Sequence of chain 1.B:
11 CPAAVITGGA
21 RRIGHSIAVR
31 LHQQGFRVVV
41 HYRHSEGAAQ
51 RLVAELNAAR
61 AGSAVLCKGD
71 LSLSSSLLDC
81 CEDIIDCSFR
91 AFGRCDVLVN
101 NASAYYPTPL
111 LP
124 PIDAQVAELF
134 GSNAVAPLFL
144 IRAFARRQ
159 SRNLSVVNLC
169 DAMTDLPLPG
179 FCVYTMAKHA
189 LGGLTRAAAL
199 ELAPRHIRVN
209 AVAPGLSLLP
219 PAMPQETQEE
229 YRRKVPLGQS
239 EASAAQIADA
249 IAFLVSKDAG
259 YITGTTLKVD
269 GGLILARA

Binding-site contacts:
Ligand atom N1 contacts residue TYR182 of chain 1.B at 3.4 Å (h-bond).
Ligand atom O contacts residue TYR229 of chain 1.B at 3.4 Å (h-bond).
Ligand atom O4 contacts residue ARG22 of chain 1.B at 3.3 Å (salt-bridge).
Ligand atom C2 contacts residue SER103 of chain 1.B at 3.6 Å.
Ligand atom N5 contacts residue NAP1 of chain 1.G at 3.5 Å.
Ligand atom N8 contacts residue TYR105 of chain 1.B at 3.6 Å.
Ligand atom NA2 contacts residue SER103 of chain 1.B at 2.7 Å (h-bond).
Ligand atom N1 contacts residue NAP1 of chain 1.G at 3.0 Å (h-bond).
Ligand atom C12 contacts residue TYR229 of chain 1.B at 3.7 Å (hydrophobic).
Ligand atom N8 contacts residue ASP169 of chain 1.B at 3.6 Å (salt-bridge).
Ligand atom O contacts residue MET221 of chain 1.B at 3.6 Å.
Ligand atom O1 contacts residue PRO107 of chain 1.B at 3.2 Å.
Ligand atom C13 contacts residue TYR229 of chain 1.B at 3.7 Å (hydrophobic).
Ligand atom C11 contacts residue MET221 of chain 1.B at 3.5 Å (hydrophobic).
Ligand atom N3 contacts residue NAP1 of chain 1.G at 3.0 Å (h-bond).
Ligand atom C15 contacts residue TYR105 of chain 1.B at 2.7 Å (hydrophobic).
Ligand atom C2 contacts residue NAP1 of chain 1.G at 3.5 Å.
Ligand atom N1 contacts residue TYR105 of chain 1.B at 3.4 Å.
Ligand atom C4A contacts residue TYR105 of chain 1.B at 3.6 Å (hydrophobic).
Ligand atom C8A contacts residue TYR182 of chain 1.B at 3.6 Å (hydrophobic).
Ligand atom C8A contacts residue TYR105 of chain 1.B at 3.5 Å (hydrophobic).
Ligand atom O4 contacts residue NAP1 of chain 1.G at 3.4 Å (h-bond).
Ligand atom C12 contacts residue PRO218 of chain 1.B at 3.6 Å (hydrophobic).
Ligand atom C12 contacts residue MET221 of chain 1.B at 2.8 Å (hydrophobic).
Ligand atom N8 contacts residue TYR182 of chain 1.B at 2.7 Å (h-bond).
Ligand atom C16 contacts residue TYR105 of chain 1.B at 3.1 Å (hydrophobic).
Ligand atom C2 contacts residue TYR105 of chain 1.B at 3.2 Å (hydrophobic).
Ligand atom C7 contacts residue TYR105 of chain 1.B at 3.8 Å (hydrophobic).
Ligand atom NA2 contacts residue NAP1 of chain 1.G at 3.2 Å (h-bond).
Ligand atom C7 contacts residue ASP169 of chain 1.B at 3.5 Å.
Ligand atom C13 contacts residue PRO218 of chain 1.B at 3.6 Å (hydrophobic).
Ligand atom NA2 contacts residue TYR105 of chain 1.B at 3.3 Å.
Ligand atom C contacts residue MET221 of chain 1.B at 3.7 Å (hydrophobic).
Ligand atom C7 contacts residue NAP1 of chain 1.G at 3.7 Å.
Ligand atom C6 contacts residue NAP1 of chain 1.G at 3.7 Å.
Ligand atom C7 contacts residue TYR182 of chain 1.B at 3.7 Å (hydrophobic).
Ligand atom CT contacts residue PHE179 of chain 1.B at 3.8 Å (hydrophobic).
Ligand atom O1 contacts residue PHE179 of chain 1.B at 3.2 Å.
Ligand atom C4 contacts residue NAP1 of chain 1.G at 3.6 Å.
Ligand atom C4 contacts residue TYR105 of chain 1.B at 3.7 Å (hydrophobic).

The protein below binds the small molecule below.
Small molecule (SMILES): Nc1nc(=O)c2c([nH]1)NCC(CNc1ccc(C(=O)N[C@@H](CCC(=O)O)C(=O)O)cc1)=N2